Binding-site contacts:
Ligand atom CH2 contacts residue GLY21 of chain 1.C at 3.6 Å.
Ligand atom CB contacts residue THR23 of chain 1.B at 3.8 Å.
Ligand atom CB contacts residue THR28 of chain 1.B at 3.5 Å.
Ligand atom C contacts residue SER51 of chain 1.B at 3.5 Å.
Ligand atom N contacts residue THR23 of chain 1.B at 2.8 Å (h-bond).
Ligand atom CZ2 contacts residue THR50 of chain 1.C at 3.9 Å.
Ligand atom C contacts residue THR50 of chain 1.C at 4.0 Å.
Ligand atom CD1 contacts residue THR47 of chain 1.C at 3.8 Å.
Ligand atom C contacts residue GLY25 of chain 1.B at 3.5 Å.
Ligand atom CZ3 contacts residue GLY21 of chain 1.C at 3.7 Å.
Ligand atom O contacts residue THR47 of chain 1.C at 3.7 Å.
Ligand atom CZ2 contacts residue ILE53 of chain 1.C at 3.9 Å (hydrophobic).
Ligand atom CE3 contacts residue HIS32 of chain 1.C at 4.0 Å.
Ligand atom CZ2 contacts residue ALA44 of chain 1.C at 4.0 Å (hydrophobic).
Ligand atom CB contacts residue SER51 of chain 1.B at 3.3 Å.
Ligand atom N contacts residue ARG24 of chain 1.B at 4.0 Å.
Ligand atom CG contacts residue SER51 of chain 1.B at 3.7 Å.
Ligand atom OXT contacts residue GLY25 of chain 1.B at 3.9 Å.
Ligand atom N contacts residue GLY25 of chain 1.B at 2.7 Å (h-bond).
Ligand atom CA contacts residue THR28 of chain 1.B at 3.2 Å.
Ligand atom NE1 contacts residue GLN45 of chain 1.C at 2.8 Å (h-bond).
Ligand atom CA contacts residue SER51 of chain 1.B at 4.0 Å.
Ligand atom OXT contacts residue THR47 of chain 1.C at 2.7 Å (h-bond).
Ligand atom NE1 contacts residue ALA44 of chain 1.C at 3.8 Å.
Ligand atom OXT contacts residue THR50 of chain 1.C at 2.8 Å (h-bond).
Ligand atom O contacts residue THR23 of chain 1.B at 4.0 Å.
Ligand atom CZ3 contacts residue HIS32 of chain 1.C at 4.0 Å.
Ligand atom N contacts residue ASP27 of chain 1.B at 3.2 Å (salt-bridge).
Ligand atom O contacts residue SER51 of chain 1.B at 2.9 Å (h-bond).
Ligand atom CA contacts residue THR23 of chain 1.B at 3.8 Å.
Ligand atom N contacts residue THR28 of chain 1.B at 2.8 Å (h-bond).
Ligand atom C contacts residue THR47 of chain 1.C at 3.5 Å.
Ligand atom CD1 contacts residue GLN45 of chain 1.C at 3.5 Å.
Ligand atom CE2 contacts residue GLN45 of chain 1.C at 3.9 Å.
Ligand atom CD1 contacts residue SER51 of chain 1.B at 3.4 Å.
Ligand atom O contacts residue ARG24 of chain 1.B at 3.4 Å.
Ligand atom CA contacts residue GLY25 of chain 1.B at 3.4 Å.
Ligand atom CH2 contacts residue ILE20 of chain 1.C at 4.0 Å (hydrophobic).
Ligand atom O contacts residue GLY25 of chain 1.B at 3.0 Å (h-bond).
Ligand atom OXT contacts residue HIS49 of chain 1.C at 3.7 Å.

Sequence of chain 1.B:
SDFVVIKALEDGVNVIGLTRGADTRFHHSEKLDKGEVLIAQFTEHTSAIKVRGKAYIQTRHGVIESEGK

This protein binds this small molecule.
Small molecule (SMILES): N[C@@H](Cc1c[nH]c2ccccc12)C(=O)O

Sequence of chain 1.C:
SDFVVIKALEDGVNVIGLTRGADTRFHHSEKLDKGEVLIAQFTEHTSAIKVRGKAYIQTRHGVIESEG